Binding-site contacts:
Ligand atom N2 contacts residue HIS148 of chain 5.F at 2.8 Å (h-bond).
Ligand atom C2 contacts residue ASN154 of chain 5.F at 3.5 Å.
Ligand atom N2 contacts residue THR156 of chain 5.F at 4.3 Å.
Ligand atom C6 contacts residue ASN154 of chain 5.F at 3.0 Å.
Ligand atom O7 contacts residue HIS148 of chain 5.F at 3.3 Å (h-bond).
Ligand atom C8 contacts residue HIS148 of chain 5.F at 1.2 Å.
Ligand atom O5 contacts residue ASN154 of chain 5.F at 2.4 Å (h-bond).
Ligand atom C6 contacts residue GLY157 of chain 5.F at 4.2 Å.
Ligand atom C3 contacts residue ASN154 of chain 5.F at 3.5 Å.
Ligand atom N2 contacts residue ASN154 of chain 5.F at 4.3 Å.
Ligand atom C2 contacts residue MET151 of chain 5.F at 4.1 Å (hydrophobic).
Ligand atom C7 contacts residue MET151 of chain 5.F at 4.0 Å (hydrophobic).
Ligand atom C6 contacts residue ASP155 of chain 5.F at 4.3 Å.
Ligand atom O5 contacts residue ARG164 of chain 5.F at 4.3 Å.
Ligand atom C5 contacts residue ASN154 of chain 5.F at 2.1 Å.
Ligand atom C7 contacts residue HIS148 of chain 5.F at 2.3 Å.
Ligand atom C2 contacts residue HIS148 of chain 5.F at 4.2 Å.
Ligand atom C8 contacts residue GLY157 of chain 5.F at 4.5 Å.
Ligand atom C5 contacts residue THR156 of chain 5.F at 3.2 Å.
Ligand atom C2 contacts residue GLY150 of chain 5.F at 4.5 Å.
Ligand atom O7 contacts residue THR156 of chain 5.F at 2.4 Å.
Ligand atom C6 contacts residue THR156 of chain 5.F at 1.8 Å.
Ligand atom O6 contacts residue ASN154 of chain 5.F at 2.4 Å (h-bond).
Ligand atom C8 contacts residue THR156 of chain 5.F at 2.9 Å.
Ligand atom C1 contacts residue MET151 of chain 5.F at 3.6 Å (hydrophobic).
Ligand atom N2 contacts residue GLY150 of chain 5.F at 4.1 Å.
Ligand atom C4 contacts residue THR156 of chain 5.F at 4.1 Å.
Ligand atom C1 contacts residue ASN154 of chain 5.F at 2.5 Å.
Ligand atom O6 contacts residue ASP155 of chain 5.F at 4.2 Å.
Ligand atom C4 contacts residue ASN154 of chain 5.F at 3.2 Å.
Ligand atom C7 contacts residue THR156 of chain 5.F at 3.4 Å.
Ligand atom O4 contacts residue ASN154 of chain 5.F at 3.5 Å (h-bond).
Ligand atom C1 contacts residue GLY150 of chain 5.F at 3.8 Å.
Ligand atom O6 contacts residue THR156 of chain 5.F at 1.2 Å (h-bond).
Ligand atom O5 contacts residue THR156 of chain 5.F at 3.8 Å.
Ligand atom C8 contacts residue MET151 of chain 5.F at 4.1 Å (hydrophobic).
Ligand atom O4 contacts residue THR156 of chain 5.F at 4.2 Å.
Ligand atom N2 contacts residue MET151 of chain 5.F at 3.4 Å.

The small molecule below binds the protein below.
Small molecule (SMILES): CC(=O)N[C@H]1[C@H](O[C@H]2[C@H](O)[C@@H](NC(C)=O)CO[C@@H]2CO)O[C@H](CO)[C@@H](O)[C@@H]1O

Sequence of chain 5.F:
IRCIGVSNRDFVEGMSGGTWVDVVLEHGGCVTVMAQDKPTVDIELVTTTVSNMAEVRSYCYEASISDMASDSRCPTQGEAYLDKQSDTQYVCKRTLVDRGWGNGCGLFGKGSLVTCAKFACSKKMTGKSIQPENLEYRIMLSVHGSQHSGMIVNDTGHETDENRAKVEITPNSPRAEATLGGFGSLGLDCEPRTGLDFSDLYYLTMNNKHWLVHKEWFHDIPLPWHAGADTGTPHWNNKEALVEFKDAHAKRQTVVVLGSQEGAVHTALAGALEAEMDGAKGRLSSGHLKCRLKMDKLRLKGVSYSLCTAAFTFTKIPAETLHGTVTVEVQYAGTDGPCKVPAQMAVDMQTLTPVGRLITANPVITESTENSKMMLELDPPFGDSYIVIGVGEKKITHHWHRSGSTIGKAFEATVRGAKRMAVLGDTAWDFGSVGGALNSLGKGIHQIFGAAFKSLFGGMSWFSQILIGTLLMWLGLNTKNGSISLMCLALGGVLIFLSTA